Binding-site contacts:
Ligand atom O3 contacts residue LYS143 of chain 1.IA at 4.2 Å.
Ligand atom S contacts residue LYS143 of chain 1.IA at 4.0 Å.
Ligand atom O2 contacts residue LYS143 of chain 1.IA at 3.9 Å.
Ligand atom C16 contacts residue LYS143 of chain 1.IA at 4.0 Å.
Ligand atom O1 contacts residue LYS143 of chain 1.IA at 3.2 Å (salt-bridge).
Ligand atom C15 contacts residue VAL42 of chain 1.IA at 4.2 Å (hydrophobic).
Ligand atom N contacts residue LYS143 of chain 1.IA at 4.4 Å.
Ligand atom C15 contacts residue HIS41 of chain 1.IA at 4.5 Å.

Sequence of chain 1.IA:
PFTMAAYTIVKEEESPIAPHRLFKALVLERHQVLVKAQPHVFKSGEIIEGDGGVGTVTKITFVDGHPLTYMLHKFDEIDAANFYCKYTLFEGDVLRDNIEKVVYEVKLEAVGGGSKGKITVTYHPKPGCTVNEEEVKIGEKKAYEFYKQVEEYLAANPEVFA

The small molecule below binds the protein below.
Small molecule (SMILES): O=S(=O)(O)c1cccc2cccc(Nc3ccccc3)c12